A protein and the small-molecule ligand that binds it are described below.
Small molecule (SMILES): O=C(CO)[C@@H](O)[C@H](O)[C@H](O)COP(=O)(O)O

Sequence of chain 3.A:
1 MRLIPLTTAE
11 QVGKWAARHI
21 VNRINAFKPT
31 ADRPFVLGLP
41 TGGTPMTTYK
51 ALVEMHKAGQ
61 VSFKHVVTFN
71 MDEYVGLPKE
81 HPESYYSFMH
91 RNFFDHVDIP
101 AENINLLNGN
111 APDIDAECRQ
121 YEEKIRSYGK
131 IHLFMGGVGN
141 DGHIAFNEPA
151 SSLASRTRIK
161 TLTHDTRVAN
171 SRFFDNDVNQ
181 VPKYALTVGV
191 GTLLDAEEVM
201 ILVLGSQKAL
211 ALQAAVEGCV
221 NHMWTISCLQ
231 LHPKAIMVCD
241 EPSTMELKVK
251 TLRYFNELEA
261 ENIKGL

Binding-site contacts:
Ligand atom P contacts residue LYS208 of chain 3.A at 3.9 Å.
Ligand atom O3P contacts residue GLY43 of chain 3.A at 3.4 Å (h-bond).
Ligand atom C2 contacts residue ASP72 of chain 3.A at 3.6 Å.
Ligand atom O4 contacts residue THR41 of chain 3.A at 4.0 Å.
Ligand atom O1 contacts residue TYR85 of chain 3.A at 4.1 Å.
Ligand atom O4 contacts residue GLY137 of chain 3.A at 3.3 Å.
Ligand atom C1 contacts residue THR41 of chain 3.A at 3.4 Å.
Ligand atom C1 contacts residue ASP72 of chain 3.A at 4.1 Å.
Ligand atom C5 contacts residue HIS143 of chain 3.A at 3.7 Å.
Ligand atom O2 contacts residue ALA145 of chain 3.A at 3.1 Å.
Ligand atom C6 contacts residue LYS208 of chain 3.A at 3.7 Å.
Ligand atom O1 contacts residue ASP72 of chain 3.A at 3.0 Å (salt-bridge).
Ligand atom O1 contacts residue MET71 of chain 3.A at 3.6 Å.
Ligand atom P contacts residue THR44 of chain 3.A at 3.6 Å.
Ligand atom C2 contacts residue ALA145 of chain 3.A at 3.9 Å (hydrophobic).
Ligand atom O3 contacts residue ALA145 of chain 3.A at 2.7 Å (h-bond).
Ligand atom C6 contacts residue VAL138 of chain 3.A at 3.3 Å (hydrophobic).
Ligand atom C5 contacts residue VAL138 of chain 3.A at 3.6 Å (hydrophobic).
Ligand atom C2 contacts residue MET71 of chain 3.A at 3.3 Å (hydrophobic).
Ligand atom O3 contacts residue HIS143 of chain 3.A at 3.0 Å.
Ligand atom O4 contacts residue VAL138 of chain 3.A at 3.9 Å.
Ligand atom C3 contacts residue ALA145 of chain 3.A at 3.6 Å (hydrophobic).
Ligand atom O2P contacts residue LYS208 of chain 3.A at 2.9 Å (salt-bridge).
Ligand atom O1P contacts residue GLY43 of chain 3.A at 3.0 Å (h-bond).
Ligand atom O2 contacts residue MET71 of chain 3.A at 2.8 Å.
Ligand atom O1P contacts residue GLY42 of chain 3.A at 3.4 Å.
Ligand atom C5 contacts residue GLY139 of chain 3.A at 3.9 Å.
Ligand atom O5 contacts residue HIS143 of chain 3.A at 2.7 Å (h-bond).
Ligand atom O1 contacts residue THR41 of chain 3.A at 2.8 Å (h-bond).
Ligand atom O2P contacts residue ARG172 of chain 3.A at 3.9 Å.
Ligand atom O2P contacts residue THR44 of chain 3.A at 3.7 Å.
Ligand atom P contacts residue GLY43 of chain 3.A at 3.8 Å.
Ligand atom O3P contacts residue GLY42 of chain 3.A at 3.9 Å.
Ligand atom O1 contacts residue PRO40 of chain 3.A at 4.1 Å.
Ligand atom O1P contacts residue ARG172 of chain 3.A at 3.5 Å (salt-bridge).
Ligand atom C3 contacts residue MET71 of chain 3.A at 3.9 Å (hydrophobic).
Ligand atom C1 contacts residue MET71 of chain 3.A at 3.5 Å (hydrophobic).
Ligand atom O5 contacts residue GLY139 of chain 3.A at 3.9 Å.
Ligand atom O3P contacts residue THR44 of chain 3.A at 2.5 Å (h-bond).
Ligand atom O2 contacts residue ASP72 of chain 3.A at 2.5 Å (salt-bridge).